A protein and the small-molecule ligand that binds it are described below.
Small molecule (SMILES): Nc1nc2cc(Cl)ccc2n1CCCO

Binding-site contacts:
Ligand atom C13 contacts residue ILE245 of chain 1.A at 3.6 Å (hydrophobic).
Ligand atom O14 contacts residue VAL351 of chain 1.A at 4.1 Å.
Ligand atom C11 contacts residue GOL1 of chain 1.I at 3.9 Å.
Ligand atom N7 contacts residue GLY53 of chain 1.A at 4.2 Å.
Ligand atom C3 contacts residue ILE137 of chain 1.A at 4.0 Å (hydrophobic).
Ligand atom C2 contacts residue TYR90 of chain 1.A at 3.7 Å (hydrophobic).
Ligand atom C11 contacts residue GOL1 of chain 1.J at 3.8 Å.
Ligand atom C5 contacts residue ASP51 of chain 1.A at 3.5 Å.
Ligand atom C12 contacts residue GLY53 of chain 1.A at 3.7 Å.
Ligand atom N7 contacts residue SER54 of chain 1.A at 3.8 Å.
Ligand atom C13 contacts residue ASP247 of chain 1.A at 3.2 Å.
Ligand atom N7 contacts residue ASP51 of chain 1.A at 2.5 Å (salt-bridge).
Ligand atom C6 contacts residue GOL1 of chain 1.I at 3.6 Å.
Ligand atom C2 contacts residue GOL1 of chain 1.I at 3.9 Å.
Ligand atom C8 contacts residue ASP247 of chain 1.A at 3.9 Å.
Ligand atom C5 contacts residue SER54 of chain 1.A at 4.1 Å.
Ligand atom N10 contacts residue ASP247 of chain 1.A at 2.8 Å (salt-bridge).
Ligand atom C4 contacts residue GOL1 of chain 1.I at 3.9 Å.
Ligand atom C8 contacts residue ASP51 of chain 1.A at 3.4 Å.
Ligand atom N7 contacts residue GOL1 of chain 1.I at 3.7 Å.
Ligand atom N9 contacts residue GLY53 of chain 1.A at 4.1 Å.
Ligand atom C3 contacts residue GOL1 of chain 1.I at 3.4 Å.
Ligand atom C3 contacts residue ASP51 of chain 1.A at 4.0 Å.
Ligand atom N9 contacts residue GOL1 of chain 1.I at 3.4 Å (h-bond).
Ligand atom C8 contacts residue GOL1 of chain 1.I at 3.5 Å.
Ligand atom N10 contacts residue ASP51 of chain 1.A at 2.8 Å (salt-bridge).
Ligand atom C13 contacts residue GOL1 of chain 1.J at 3.5 Å.
Ligand atom C8 contacts residue GLY53 of chain 1.A at 3.8 Å.
Ligand atom C5 contacts residue GOL1 of chain 1.I at 3.4 Å.
Ligand atom N10 contacts residue GOL1 of chain 1.I at 4.1 Å.
Ligand atom N10 contacts residue GLY53 of chain 1.A at 3.5 Å.
Ligand atom C1 contacts residue GOL1 of chain 1.I at 3.8 Å.
Ligand atom O14 contacts residue GOL1 of chain 1.J at 2.5 Å (h-bond).
Ligand atom CL15 contacts residue TRP95 of chain 1.A at 3.3 Å.
Ligand atom CL15 contacts residue TYR90 of chain 1.A at 3.5 Å.
Ligand atom CL15 contacts residue VAL88 of chain 1.A at 3.7 Å.
Ligand atom N10 contacts residue GLY249 of chain 1.A at 4.0 Å.
Ligand atom C12 contacts residue ASP247 of chain 1.A at 3.5 Å.
Ligand atom N10 contacts residue THR250 of chain 1.A at 4.0 Å.
Ligand atom C11 contacts residue ASP247 of chain 1.A at 3.8 Å.

Sequence of chain 1.A:
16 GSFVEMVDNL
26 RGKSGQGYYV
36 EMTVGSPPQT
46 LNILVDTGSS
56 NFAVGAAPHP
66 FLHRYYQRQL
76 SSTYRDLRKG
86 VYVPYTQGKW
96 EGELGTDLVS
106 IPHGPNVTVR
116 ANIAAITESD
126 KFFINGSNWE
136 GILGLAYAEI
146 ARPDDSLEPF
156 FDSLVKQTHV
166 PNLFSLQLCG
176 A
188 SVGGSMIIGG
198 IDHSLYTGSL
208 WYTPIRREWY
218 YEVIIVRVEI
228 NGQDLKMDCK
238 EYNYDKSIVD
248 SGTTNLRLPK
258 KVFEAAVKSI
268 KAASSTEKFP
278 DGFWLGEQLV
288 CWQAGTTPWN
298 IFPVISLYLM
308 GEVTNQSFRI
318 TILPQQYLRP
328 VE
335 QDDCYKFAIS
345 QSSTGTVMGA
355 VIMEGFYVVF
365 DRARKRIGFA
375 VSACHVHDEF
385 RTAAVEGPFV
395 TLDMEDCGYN